A small-molecule ligand and the protein it binds are described below.
Small molecule (SMILES): COC(=O)N[C@H](C(=O)NN(Cc1ccc(Br)cc1)C[C@@](O)(Cc1ccccc1)C(=O)N[C@H]1c2ccccc2C[C@H]1O)C(C)(C)C

Binding-site contacts:
Ligand atom C55 contacts residue ASP30 of chain 1.B at 3.4 Å.
Ligand atom O60 contacts residue ASP29 of chain 1.B at 2.8 Å (salt-bridge).
Ligand atom C56 contacts residue ASP30 of chain 1.B at 3.4 Å.
Ligand atom O8 contacts residue GLY48 of chain 1.A at 3.3 Å (h-bond).
Ligand atom O6 contacts residue ASP25 of chain 1.A at 2.7 Å (salt-bridge).
Ligand atom C25 contacts residue PRO81 of chain 1.A at 3.6 Å (hydrophobic).
Ligand atom C35 contacts residue VAL82 of chain 1.B at 3.4 Å (hydrophobic).
Ligand atom N1 contacts residue GLY48 of chain 1.A at 3.1 Å (h-bond).
Ligand atom O60 contacts residue ALA28 of chain 1.B at 3.2 Å.
Ligand atom BR contacts residue ARG8 of chain 1.B at 3.2 Å.
Ligand atom C26 contacts residue VAL82 of chain 1.A at 3.5 Å (hydrophobic).
Ligand atom O60 contacts residue GLY27 of chain 1.B at 2.9 Å (h-bond).
Ligand atom N24 contacts residue GLY27 of chain 1.A at 3.5 Å (h-bond).
Ligand atom C7 contacts residue ARG8 of chain 1.B at 3.5 Å.
Ligand atom C59 contacts residue ARG8 of chain 1.A at 3.6 Å.
Ligand atom C23 contacts residue ILE84 of chain 1.A at 3.6 Å (hydrophobic).
Ligand atom C54 contacts residue VAL32 of chain 1.B at 3.6 Å (hydrophobic).
Ligand atom C34 contacts residue GLY27 of chain 1.A at 3.3 Å.
Ligand atom C1 contacts residue ASP25 of chain 1.A at 3.6 Å.
Ligand atom C27 contacts residue VAL82 of chain 1.A at 3.4 Å (hydrophobic).
Ligand atom C24 contacts residue GLY49 of chain 1.B at 3.5 Å.
Ligand atom N12 contacts residue GLY27 of chain 1.B at 3.5 Å (h-bond).
Ligand atom C54 contacts residue ASP30 of chain 1.B at 3.6 Å.
Ligand atom C7 contacts residue ASP29 of chain 1.A at 3.0 Å.
Ligand atom O60 contacts residue ARG8 of chain 1.A at 3.5 Å (salt-bridge).
Ligand atom C22 contacts residue ASP25 of chain 1.A at 3.4 Å.
Ligand atom C56 contacts residue ILE47 of chain 1.B at 3.6 Å (hydrophobic).
Ligand atom O6 contacts residue GLY27 of chain 1.B at 3.6 Å.
Ligand atom C59 contacts residue GLY48 of chain 1.B at 3.5 Å.
Ligand atom C24 contacts residue ILE50 of chain 1.B at 3.5 Å (hydrophobic).
Ligand atom O6 contacts residue ASP25 of chain 1.B at 3.3 Å (salt-bridge).
Ligand atom C51 contacts residue GLY48 of chain 1.B at 3.3 Å.
Ligand atom C35 contacts residue LEU23 of chain 1.B at 3.6 Å (hydrophobic).
Ligand atom O46 contacts residue GLY49 of chain 1.A at 3.5 Å.
Ligand atom C53 contacts residue ALA28 of chain 1.B at 3.6 Å (hydrophobic).
Ligand atom N47 contacts residue GLY27 of chain 1.A at 3.1 Å (h-bond).
Ligand atom C58 contacts residue ASP29 of chain 1.B at 3.5 Å.
Ligand atom C86 contacts residue ILE50 of chain 1.B at 3.4 Å (hydrophobic).
Ligand atom O3 contacts residue ASP29 of chain 1.A at 3.0 Å (salt-bridge).
Ligand atom C55 contacts residue VAL32 of chain 1.B at 3.4 Å (hydrophobic).

Sequence of chain 1.B:
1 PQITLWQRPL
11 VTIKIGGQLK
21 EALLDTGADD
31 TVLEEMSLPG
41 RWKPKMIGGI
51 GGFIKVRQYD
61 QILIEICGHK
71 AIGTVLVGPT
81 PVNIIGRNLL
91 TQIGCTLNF

Sequence of chain 1.A:
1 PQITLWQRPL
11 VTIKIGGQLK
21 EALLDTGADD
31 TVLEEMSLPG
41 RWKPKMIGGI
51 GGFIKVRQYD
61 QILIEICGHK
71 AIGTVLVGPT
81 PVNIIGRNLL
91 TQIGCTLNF